Binding-site contacts:
Ligand atom C21 contacts residue HIS63 of chain 2.A at 3.7 Å.
Ligand atom C4 contacts residue ASN81 of chain 2.A at 3.6 Å.
Ligand atom C5B contacts residue MG1 of chain 2.C at 3.6 Å.
Ligand atom C42 contacts residue ASN81 of chain 2.A at 3.3 Å.
Ligand atom O3 contacts residue ASN81 of chain 2.A at 3.0 Å (h-bond).
Ligand atom C9 contacts residue LEU173 of chain 1.A at 3.9 Å (hydrophobic).
Ligand atom C41 contacts residue ASN81 of chain 2.A at 2.9 Å.
Ligand atom C41 contacts residue SER137 of chain 2.A at 3.5 Å.
Ligand atom C4 contacts residue GLN115 of chain 2.A at 3.3 Å.
Ligand atom C6B contacts residue PRO104 of chain 2.A at 3.7 Å (hydrophobic).
Ligand atom C11 contacts residue MG1 of chain 2.C at 3.2 Å.
Ligand atom C5 contacts residue GLN115 of chain 2.A at 3.0 Å.
Ligand atom N4 contacts residue ASN81 of chain 2.A at 2.6 Å (h-bond).
Ligand atom C4A contacts residue GLN115 of chain 2.A at 3.7 Å.
Ligand atom C3 contacts residue GLN115 of chain 2.A at 3.5 Å.
Ligand atom O1 contacts residue VAL112 of chain 2.A at 3.7 Å.
Ligand atom O11 contacts residue MG1 of chain 2.C at 2.2 Å.
Ligand atom O12 contacts residue MG1 of chain 2.C at 2.0 Å.
Ligand atom C42 contacts residue SER137 of chain 2.A at 3.8 Å.
Ligand atom C7 contacts residue LEU169 of chain 1.A at 3.9 Å (hydrophobic).
Ligand atom O3 contacts residue GLN115 of chain 2.A at 3.4 Å (h-bond).
Ligand atom C42 contacts residue PHE85 of chain 2.A at 3.6 Å (hydrophobic).
Ligand atom C5A contacts residue ILE133 of chain 2.A at 3.9 Å (hydrophobic).
Ligand atom O21 contacts residue SER66 of chain 2.A at 2.9 Å (h-bond).
Ligand atom C10 contacts residue PRO104 of chain 2.A at 3.7 Å (hydrophobic).
Ligand atom C2 contacts residue GLN115 of chain 2.A at 3.8 Å.
Ligand atom C10 contacts residue MET176 of chain 1.A at 3.8 Å (hydrophobic).
Ligand atom O10 contacts residue ARG103 of chain 2.A at 3.3 Å.
Ligand atom O3 contacts residue HIS63 of chain 2.A at 2.7 Å (h-bond).
Ligand atom C12 contacts residue MG1 of chain 2.C at 3.1 Å.
Ligand atom O5 contacts residue ILE133 of chain 2.A at 3.4 Å.
Ligand atom O21 contacts residue GLN115 of chain 2.A at 3.2 Å (h-bond).
Ligand atom C9 contacts residue MET176 of chain 1.A at 3.1 Å (hydrophobic).
Ligand atom C21 contacts residue GLN115 of chain 2.A at 3.7 Å.
Ligand atom C6A contacts residue PRO104 of chain 2.A at 3.7 Å (hydrophobic).
Ligand atom O13 contacts residue PHE85 of chain 2.A at 3.6 Å.
Ligand atom O5 contacts residue GLN115 of chain 2.A at 2.5 Å (h-bond).
Ligand atom O21 contacts residue HIS63 of chain 2.A at 3.2 Å (h-bond).
Ligand atom O10 contacts residue MET176 of chain 1.A at 3.7 Å.
Ligand atom C3 contacts residue HIS63 of chain 2.A at 3.8 Å.

The protein below binds the small molecule below.
Small molecule (SMILES): C[C@H]1c2cccc(O)c2C(=O)C2=C(O)[C@]3(O)C(=O)C(C(N)=O)=C(O)[C@@H](N(C)C)[C@@H]3[C@@H](O)[C@@H]21

Sequence of chain 1.A:
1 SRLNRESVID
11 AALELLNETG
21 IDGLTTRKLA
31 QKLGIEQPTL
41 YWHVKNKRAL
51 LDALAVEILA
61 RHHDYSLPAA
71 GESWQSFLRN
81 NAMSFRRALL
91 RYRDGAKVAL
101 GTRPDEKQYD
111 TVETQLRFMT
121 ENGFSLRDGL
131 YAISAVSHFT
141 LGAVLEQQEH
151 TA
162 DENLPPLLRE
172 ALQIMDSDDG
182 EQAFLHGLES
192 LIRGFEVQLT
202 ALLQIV

Sequence of chain 2.A:
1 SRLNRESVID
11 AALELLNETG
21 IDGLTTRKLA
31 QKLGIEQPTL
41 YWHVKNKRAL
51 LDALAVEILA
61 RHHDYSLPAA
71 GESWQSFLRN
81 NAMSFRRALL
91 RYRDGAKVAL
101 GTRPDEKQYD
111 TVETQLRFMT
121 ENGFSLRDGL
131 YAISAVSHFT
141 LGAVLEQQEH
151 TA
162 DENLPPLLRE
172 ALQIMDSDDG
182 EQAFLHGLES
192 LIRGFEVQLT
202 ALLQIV